Binding-site contacts:
Ligand atom C8 contacts residue GLU289 of chain 1.C at 3.6 Å.
Ligand atom C7 contacts residue ASN300 of chain 1.C at 3.7 Å.
Ligand atom C4 contacts residue ASN300 of chain 1.C at 4.3 Å.
Ligand atom C2 contacts residue ASN300 of chain 1.C at 2.5 Å.
Ligand atom N2 contacts residue ASN300 of chain 1.C at 2.9 Å (h-bond).
Ligand atom O5 contacts residue ASN300 of chain 1.C at 2.4 Å (h-bond).
Ligand atom C3 contacts residue ASN300 of chain 1.C at 3.8 Å.
Ligand atom C7 contacts residue GLU289 of chain 1.C at 4.4 Å.
Ligand atom C5 contacts residue ASN300 of chain 1.C at 3.8 Å.
Ligand atom O7 contacts residue ASN300 of chain 1.C at 4.0 Å.
Ligand atom C1 contacts residue ASN300 of chain 1.C at 1.5 Å.
Ligand atom C8 contacts residue THR290 of chain 1.C at 4.2 Å.
Ligand atom C8 contacts residue ASN300 of chain 1.C at 4.5 Å.
Ligand atom O7 contacts residue GLU289 of chain 1.C at 4.2 Å.

Sequence of chain 1.C:
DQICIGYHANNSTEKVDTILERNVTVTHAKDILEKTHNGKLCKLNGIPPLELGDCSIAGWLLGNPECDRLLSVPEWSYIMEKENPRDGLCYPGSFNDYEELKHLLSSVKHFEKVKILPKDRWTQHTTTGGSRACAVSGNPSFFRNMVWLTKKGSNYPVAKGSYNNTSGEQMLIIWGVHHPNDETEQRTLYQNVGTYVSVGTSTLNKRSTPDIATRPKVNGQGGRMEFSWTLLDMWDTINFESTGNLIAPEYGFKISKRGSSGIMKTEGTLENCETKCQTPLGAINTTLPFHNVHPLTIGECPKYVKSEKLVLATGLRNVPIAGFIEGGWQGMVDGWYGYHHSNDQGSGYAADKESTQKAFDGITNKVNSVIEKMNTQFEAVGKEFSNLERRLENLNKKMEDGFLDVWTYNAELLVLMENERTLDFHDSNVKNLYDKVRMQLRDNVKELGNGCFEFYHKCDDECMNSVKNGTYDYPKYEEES

The small molecule below binds the protein below.
Small molecule (SMILES): CC(=O)N[C@@H]1[C@@H](O)[C@H](O)[C@@H](CO)O[C@H]1O